This protein binds this small molecule.
Small molecule (SMILES): CCOC(=O)CC[C@H](C[C@@H]1CCNC1=O)NC(=O)[C@@H](CC(=O)[C@@H](NC(=O)c1cc(C)on1)C(C)C)Cc1ccc(F)cc1

Binding-site contacts:
Ligand atom O60 contacts residue SER129 of chain 1.A at 2.9 Å (h-bond).
Ligand atom C04 contacts residue ILE163 of chain 1.A at 3.6 Å (hydrophobic).
Ligand atom C20 contacts residue CYS148 of chain 1.A at 2.8 Å (hydrophobic).
Ligand atom C19 contacts residue CYS148 of chain 1.A at 1.8 Å (hydrophobic).
Ligand atom C10 contacts residue SER129 of chain 1.A at 3.6 Å.
Ligand atom C01 contacts residue LEU128 of chain 1.A at 3.5 Å (hydrophobic).
Ligand atom N5 contacts residue GLY165 of chain 1.A at 3.5 Å.
Ligand atom O4 contacts residue ASN166 of chain 1.A at 3.4 Å.
Ligand atom C16 contacts residue GLY164 of chain 1.A at 3.6 Å.
Ligand atom O4 contacts residue PHE171 of chain 1.A at 3.3 Å.
Ligand atom O23 contacts residue ALA145 of chain 1.A at 3.3 Å.
Ligand atom O18 contacts residue GLY165 of chain 1.A at 3.4 Å (h-bond).
Ligand atom C16 contacts residue GLY165 of chain 1.A at 3.4 Å.
Ligand atom C02 contacts residue SER129 of chain 1.A at 3.2 Å.
Ligand atom N58 contacts residue GLY165 of chain 1.A at 3.0 Å (h-bond).
Ligand atom O18 contacts residue HIS162 of chain 1.A at 2.7 Å (h-bond).
Ligand atom C14 contacts residue CYS148 of chain 1.A at 3.2 Å (hydrophobic).
Ligand atom N12 contacts residue GLY164 of chain 1.A at 3.6 Å.
Ligand atom O23 contacts residue GLY146 of chain 1.A at 2.9 Å (h-bond).
Ligand atom C16 contacts residue THR143 of chain 1.A at 3.6 Å.
Ligand atom O03 contacts residue GLY164 of chain 1.A at 3.2 Å.
Ligand atom N5 contacts residue ASN166 of chain 1.A at 3.4 Å.
Ligand atom C20 contacts residue HIS41 of chain 1.A at 3.3 Å.
Ligand atom C59 contacts residue LEU128 of chain 1.A at 3.6 Å (hydrophobic).
Ligand atom F1 contacts residue LYS131 of chain 1.A at 3.3 Å.
Ligand atom F1 contacts residue LEU128 of chain 1.A at 3.6 Å.
Ligand atom O18 contacts residue THR143 of chain 1.A at 2.5 Å (h-bond).
Ligand atom N12 contacts residue CYS148 of chain 1.A at 2.9 Å (h-bond).
Ligand atom C07 contacts residue HIS41 of chain 1.A at 3.4 Å.
Ligand atom C3 contacts residue LEU126 of chain 1.A at 3.6 Å (hydrophobic).
Ligand atom O18 contacts residue GLY164 of chain 1.A at 3.0 Å (h-bond).
Ligand atom C57 contacts residue SER129 of chain 1.A at 3.5 Å.
Ligand atom F1 contacts residue ARG40 of chain 1.A at 3.6 Å.
Ligand atom C14 contacts residue LYS144 of chain 1.A at 3.5 Å.
Ligand atom N12 contacts residue ILE163 of chain 1.A at 3.2 Å (h-bond).
Ligand atom O03 contacts residue GLY165 of chain 1.A at 3.1 Å (h-bond).
Ligand atom C13 contacts residue CYS148 of chain 1.A at 2.6 Å (hydrophobic).
Ligand atom N17 contacts residue THR143 of chain 1.A at 2.9 Å (h-bond).
Ligand atom C08 contacts residue GLU72 of chain 1.A at 3.5 Å.
Ligand atom C07 contacts residue GLU72 of chain 1.A at 3.6 Å.

Sequence of chain 1.A:
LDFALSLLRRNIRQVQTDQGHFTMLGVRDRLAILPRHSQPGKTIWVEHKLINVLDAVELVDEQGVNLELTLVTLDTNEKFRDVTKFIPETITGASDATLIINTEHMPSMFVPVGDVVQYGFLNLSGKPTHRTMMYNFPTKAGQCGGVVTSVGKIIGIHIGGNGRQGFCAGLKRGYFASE